Sequence of chain 1.A:
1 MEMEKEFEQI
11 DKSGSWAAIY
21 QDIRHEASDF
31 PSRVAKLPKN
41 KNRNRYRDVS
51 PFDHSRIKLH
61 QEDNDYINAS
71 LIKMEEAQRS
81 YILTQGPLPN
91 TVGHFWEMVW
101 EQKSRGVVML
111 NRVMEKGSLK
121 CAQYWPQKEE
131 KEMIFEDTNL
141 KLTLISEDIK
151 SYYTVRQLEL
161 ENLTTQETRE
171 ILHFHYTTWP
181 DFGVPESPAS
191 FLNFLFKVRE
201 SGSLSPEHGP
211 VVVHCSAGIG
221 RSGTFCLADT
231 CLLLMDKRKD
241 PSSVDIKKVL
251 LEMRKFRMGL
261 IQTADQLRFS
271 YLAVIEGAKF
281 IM

Binding-site contacts:
Ligand atom C09 contacts residue MET235 of chain 1.A at 3.8 Å (hydrophobic).
Ligand atom C09 contacts residue ILE281 of chain 1.A at 3.5 Å (hydrophobic).
Ligand atom C10 contacts residue MET282 of chain 1.A at 2.8 Å (hydrophobic).
Ligand atom C01 contacts residue PRO241 of chain 1.A at 4.3 Å (hydrophobic).
Ligand atom C08 contacts residue MET235 of chain 1.A at 3.7 Å (hydrophobic).
Ligand atom O04 contacts residue MET282 of chain 1.A at 4.2 Å.
Ligand atom C08 contacts residue ASP236 of chain 1.A at 3.2 Å.
Ligand atom C09 contacts residue ASP236 of chain 1.A at 3.9 Å.
Ligand atom C03 contacts residue MET282 of chain 1.A at 3.2 Å (hydrophobic).
Ligand atom C10 contacts residue PRO241 of chain 1.A at 4.0 Å (hydrophobic).
Ligand atom C10 contacts residue ILE281 of chain 1.A at 4.4 Å (hydrophobic).
Ligand atom N02 contacts residue MET282 of chain 1.A at 3.5 Å.
Ligand atom C09 contacts residue MET282 of chain 1.A at 2.8 Å (hydrophobic).
Ligand atom N06 contacts residue MET235 of chain 1.A at 4.3 Å.
Ligand atom C10 contacts residue ALA278 of chain 1.A at 4.0 Å (hydrophobic).
Ligand atom C09 contacts residue ALA278 of chain 1.A at 4.2 Å (hydrophobic).
Ligand atom O04 contacts residue MET235 of chain 1.A at 3.3 Å.
Ligand atom C05 contacts residue MET282 of chain 1.A at 2.1 Å (hydrophobic).
Ligand atom N06 contacts residue PRO241 of chain 1.A at 3.5 Å.
Ligand atom O04 contacts residue PRO241 of chain 1.A at 3.5 Å.
Ligand atom C05 contacts residue MET235 of chain 1.A at 4.3 Å (hydrophobic).
Ligand atom N02 contacts residue PRO241 of chain 1.A at 3.6 Å.
Ligand atom C07 contacts residue PRO241 of chain 1.A at 4.1 Å (hydrophobic).
Ligand atom C08 contacts residue MET282 of chain 1.A at 2.3 Å (hydrophobic).
Ligand atom C05 contacts residue PRO241 of chain 1.A at 3.6 Å (hydrophobic).
Ligand atom C03 contacts residue PRO241 of chain 1.A at 3.4 Å (hydrophobic).
Ligand atom CL contacts residue ALA278 of chain 1.A at 4.1 Å.
Ligand atom C07 contacts residue MET235 of chain 1.A at 4.0 Å (hydrophobic).
Ligand atom CL contacts residue MET282 of chain 1.A at 4.3 Å.
Ligand atom CL contacts residue ASP236 of chain 1.A at 3.6 Å.
Ligand atom C03 contacts residue MET235 of chain 1.A at 4.2 Å (hydrophobic).
Ligand atom C08 contacts residue ILE281 of chain 1.A at 3.6 Å (hydrophobic).
Ligand atom CL contacts residue MET235 of chain 1.A at 3.5 Å.
Ligand atom C07 contacts residue ASP236 of chain 1.A at 4.2 Å.
Ligand atom C10 contacts residue MET235 of chain 1.A at 3.6 Å (hydrophobic).
Ligand atom N06 contacts residue MET282 of chain 1.A at 1.5 Å.
Ligand atom C07 contacts residue MET282 of chain 1.A at 1.4 Å (hydrophobic).
Ligand atom CL contacts residue ILE281 of chain 1.A at 3.2 Å.
Ligand atom CL contacts residue LEU232 of chain 1.A at 4.0 Å.

This small molecule binds to this protein.
Small molecule (SMILES): CNC(=O)c1cc(Cl)ccn1